A small-molecule ligand and the protein it binds are described below.
Small molecule (SMILES): C=CC(=O)Nc1cccc2c1ncn2C

Sequence of chain 1.A:
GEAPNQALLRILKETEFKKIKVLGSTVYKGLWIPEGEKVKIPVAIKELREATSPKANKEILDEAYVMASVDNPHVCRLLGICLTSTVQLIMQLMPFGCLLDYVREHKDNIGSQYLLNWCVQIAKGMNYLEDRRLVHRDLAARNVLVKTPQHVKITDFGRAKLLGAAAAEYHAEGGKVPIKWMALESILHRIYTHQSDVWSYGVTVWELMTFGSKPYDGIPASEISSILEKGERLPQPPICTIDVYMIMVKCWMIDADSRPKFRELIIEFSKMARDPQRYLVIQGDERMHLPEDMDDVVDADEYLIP

Binding-site contacts:
Ligand atom C06 contacts residue LEU151 of chain 1.A at 4.0 Å (hydrophobic).
Ligand atom C01 contacts residue ALA50 of chain 1.A at 4.0 Å (hydrophobic).
Ligand atom C10 contacts residue GLY103 of chain 1.A at 3.8 Å.
Ligand atom N05 contacts residue MET100 of chain 1.A at 2.9 Å (h-bond).
Ligand atom C03 contacts residue ALA50 of chain 1.A at 4.0 Å (hydrophobic).
Ligand atom C15 contacts residue VAL33 of chain 1.A at 4.2 Å (hydrophobic).
Ligand atom N02 contacts residue GLN98 of chain 1.A at 4.1 Å.
Ligand atom C09 contacts residue LEU25 of chain 1.A at 3.9 Å (hydrophobic).
Ligand atom C01 contacts residue LEU151 of chain 1.A at 3.6 Å (hydrophobic).
Ligand atom N05 contacts residue LEU99 of chain 1.A at 3.9 Å.
Ligand atom C07 contacts residue LEU25 of chain 1.A at 4.1 Å (hydrophobic).
Ligand atom C06 contacts residue ALA50 of chain 1.A at 3.3 Å (hydrophobic).
Ligand atom C11 contacts residue PRO101 of chain 1.A at 3.2 Å (hydrophobic).
Ligand atom C10 contacts residue PRO101 of chain 1.A at 3.1 Å (hydrophobic).
Ligand atom C07 contacts residue MET100 of chain 1.A at 3.9 Å (hydrophobic).
Ligand atom C14 contacts residue VAL33 of chain 1.A at 4.3 Å (hydrophobic).
Ligand atom C10 contacts residue LEU25 of chain 1.A at 4.1 Å (hydrophobic).
Ligand atom C04 contacts residue MET100 of chain 1.A at 3.9 Å (hydrophobic).
Ligand atom C06 contacts residue LEU99 of chain 1.A at 3.9 Å (hydrophobic).
Ligand atom N02 contacts residue LEU151 of chain 1.A at 3.5 Å.
Ligand atom N02 contacts residue ALA50 of chain 1.A at 3.5 Å.
Ligand atom C09 contacts residue MET100 of chain 1.A at 3.9 Å (hydrophobic).
Ligand atom O12 contacts residue LEU25 of chain 1.A at 4.1 Å.
Ligand atom C04 contacts residue ALA50 of chain 1.A at 4.1 Å (hydrophobic).
Ligand atom C01 contacts residue CYS82 of chain 1.A at 4.3 Å (hydrophobic).
Ligand atom O12 contacts residue GLY103 of chain 1.A at 4.0 Å.
Ligand atom C11 contacts residue LEU25 of chain 1.A at 4.2 Å (hydrophobic).
Ligand atom C03 contacts residue LEU151 of chain 1.A at 3.7 Å (hydrophobic).
Ligand atom C04 contacts residue LEU151 of chain 1.A at 4.3 Å (hydrophobic).
Ligand atom C01 contacts residue MET97 of chain 1.A at 3.8 Å (hydrophobic).
Ligand atom C09 contacts residue GLY103 of chain 1.A at 3.7 Å.
Ligand atom N08 contacts residue LEU25 of chain 1.A at 3.8 Å.
Ligand atom C06 contacts residue MET100 of chain 1.A at 3.2 Å (hydrophobic).
Ligand atom N05 contacts residue GLN98 of chain 1.A at 4.2 Å.
Ligand atom N05 contacts residue ALA50 of chain 1.A at 3.7 Å.
Ligand atom C15 contacts residue LEU151 of chain 1.A at 4.0 Å (hydrophobic).
Ligand atom C10 contacts residue MET100 of chain 1.A at 3.7 Å (hydrophobic).
Ligand atom N08 contacts residue MET100 of chain 1.A at 3.1 Å (h-bond).
Ligand atom N08 contacts residue GLY103 of chain 1.A at 3.8 Å.
Ligand atom C06 contacts residue GLN98 of chain 1.A at 3.2 Å.